The small molecule below binds the protein below.
Small molecule (SMILES): O=Cc1ccc(Oc2ccccc2)c(O)c1

Binding-site contacts:
Ligand atom C10 contacts residue ALA224 of chain 2.B at 4.3 Å (hydrophobic).
Ligand atom C2 contacts residue TYR182 of chain 2.B at 3.6 Å (hydrophobic).
Ligand atom C1 contacts residue NAD1 of chain 2.E at 3.8 Å.
Ligand atom C14 contacts residue TYR172 of chain 2.B at 4.2 Å (hydrophobic).
Ligand atom C8 contacts residue ALA122 of chain 2.B at 4.0 Å (hydrophobic).
Ligand atom C3 contacts residue NAD1 of chain 2.E at 3.4 Å.
Ligand atom O7 contacts residue ALA224 of chain 2.B at 4.3 Å.
Ligand atom C6 contacts residue ALA225 of chain 2.B at 3.8 Å (hydrophobic).
Ligand atom C8 contacts residue ALA224 of chain 2.B at 4.2 Å (hydrophobic).
Ligand atom C11 contacts residue MET186 of chain 2.B at 4.2 Å (hydrophobic).
Ligand atom C11 contacts residue ASN123 of chain 2.B at 4.2 Å.
Ligand atom C14 contacts residue NAD1 of chain 2.E at 3.3 Å.
Ligand atom C11 contacts residue ALA122 of chain 2.B at 4.3 Å (hydrophobic).
Ligand atom C6 contacts residue NAD1 of chain 2.E at 3.3 Å.
Ligand atom C14 contacts residue PHE273 of chain 2.B at 3.8 Å (hydrophobic).
Ligand atom C5 contacts residue ALA225 of chain 2.B at 3.7 Å (hydrophobic).
Ligand atom O15 contacts residue NAD1 of chain 2.E at 2.6 Å (h-bond).
Ligand atom O15 contacts residue PHE273 of chain 2.B at 4.2 Å.
Ligand atom C2 contacts residue NAD1 of chain 2.E at 3.5 Å.
Ligand atom C3 contacts residue TYR182 of chain 2.B at 3.3 Å (hydrophobic).
Ligand atom O15 contacts residue ILE274 of chain 2.B at 4.2 Å.
Ligand atom O15 contacts residue LEU220 of chain 2.B at 4.3 Å.
Ligand atom C4 contacts residue TYR182 of chain 2.B at 4.0 Å (hydrophobic).
Ligand atom C3 contacts residue TYR172 of chain 2.B at 4.3 Å (hydrophobic).
Ligand atom C12 contacts residue VAL127 of chain 2.B at 4.0 Å (hydrophobic).
Ligand atom C10 contacts residue ASN123 of chain 2.B at 3.9 Å.
Ligand atom O16 contacts residue NAD1 of chain 2.E at 2.9 Å (h-bond).
Ligand atom C4 contacts residue NAD1 of chain 2.E at 3.3 Å.
Ligand atom O7 contacts residue NAD1 of chain 2.E at 3.6 Å.
Ligand atom C13 contacts residue MET186 of chain 2.B at 4.0 Å (hydrophobic).
Ligand atom C5 contacts residue NAD1 of chain 2.E at 3.2 Å.
Ligand atom O16 contacts residue MET186 of chain 2.B at 4.1 Å.
Ligand atom O16 contacts residue TYR182 of chain 2.B at 2.8 Å (h-bond).
Ligand atom C12 contacts residue MET186 of chain 2.B at 3.7 Å (hydrophobic).
Ligand atom O16 contacts residue LYS190 of chain 2.B at 4.1 Å.
Ligand atom O15 contacts residue PRO219 of chain 2.B at 3.8 Å.
Ligand atom C10 contacts residue ALA122 of chain 2.B at 3.4 Å (hydrophobic).
Ligand atom C11 contacts residue ALA124 of chain 2.B at 4.2 Å (hydrophobic).
Ligand atom C9 contacts residue ALA122 of chain 2.B at 3.6 Å (hydrophobic).
Ligand atom C9 contacts residue ALA224 of chain 2.B at 3.6 Å (hydrophobic).

Sequence of chain 2.B:
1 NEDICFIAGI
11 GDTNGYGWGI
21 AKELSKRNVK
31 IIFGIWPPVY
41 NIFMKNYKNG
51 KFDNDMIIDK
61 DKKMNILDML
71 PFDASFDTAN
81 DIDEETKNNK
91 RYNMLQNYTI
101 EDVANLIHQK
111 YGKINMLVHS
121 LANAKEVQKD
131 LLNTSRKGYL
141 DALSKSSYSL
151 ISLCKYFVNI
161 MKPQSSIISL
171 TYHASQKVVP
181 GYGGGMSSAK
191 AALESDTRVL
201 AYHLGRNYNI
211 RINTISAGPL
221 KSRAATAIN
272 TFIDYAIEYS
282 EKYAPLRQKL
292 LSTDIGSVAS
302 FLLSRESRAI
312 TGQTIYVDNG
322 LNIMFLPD